This protein binds this small molecule.
Small molecule (SMILES): NC(=O)c1ncn([C@@H]2O[C@H](COP(=O)(O)O)[C@@H](O)[C@H]2O)c1N

Sequence of chain 1.A:
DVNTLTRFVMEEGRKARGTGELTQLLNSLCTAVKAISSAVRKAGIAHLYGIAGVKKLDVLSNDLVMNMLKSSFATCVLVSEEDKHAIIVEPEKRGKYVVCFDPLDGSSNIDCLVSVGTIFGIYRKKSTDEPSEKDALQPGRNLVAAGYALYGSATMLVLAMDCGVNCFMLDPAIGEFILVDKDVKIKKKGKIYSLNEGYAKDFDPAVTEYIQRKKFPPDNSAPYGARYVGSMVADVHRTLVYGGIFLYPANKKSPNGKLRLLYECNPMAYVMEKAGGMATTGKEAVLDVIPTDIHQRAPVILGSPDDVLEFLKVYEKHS

Binding-site contacts:
Ligand atom N contacts residue 94J1 of chain 1.E at 1.5 Å.
Ligand atom N2 contacts residue GLU21 of chain 1.A at 3.7 Å.
Ligand atom O contacts residue 94J1 of chain 1.E at 3.2 Å.
Ligand atom C3 contacts residue ARG141 of chain 1.A at 3.1 Å.
Ligand atom O3 contacts residue TYR114 of chain 1.A at 2.8 Å (h-bond).
Ligand atom C contacts residue ARG141 of chain 1.A at 3.8 Å.
Ligand atom P contacts residue 94J1 of chain 1.E at 2.9 Å.
Ligand atom C4 contacts residue ARG141 of chain 1.A at 3.5 Å.
Ligand atom N1 contacts residue 94J1 of chain 1.E at 0.8 Å.
Ligand atom O5 contacts residue 94J1 of chain 1.E at 1.5 Å.
Ligand atom OP1 contacts residue LYS113 of chain 1.A at 3.6 Å.
Ligand atom N3 contacts residue 94J1 of chain 1.E at 1.6 Å.
Ligand atom C4 contacts residue TYR114 of chain 1.A at 3.3 Å (hydrophobic).
Ligand atom C6 contacts residue 94J1 of chain 1.E at 0.7 Å.
Ligand atom C1 contacts residue 94J1 of chain 1.E at 2.7 Å.
Ligand atom O4 contacts residue TYR114 of chain 1.A at 3.5 Å (h-bond).
Ligand atom O5 contacts residue VAL18 of chain 1.A at 3.3 Å.
Ligand atom C2 contacts residue 94J1 of chain 1.E at 3.8 Å.
Ligand atom C3A contacts residue 94J1 of chain 1.E at 1.1 Å.
Ligand atom C6 contacts residue LEU31 of chain 1.A at 3.6 Å (hydrophobic).
Ligand atom OP2 contacts residue LYS113 of chain 1.A at 2.3 Å (salt-bridge).
Ligand atom P contacts residue TYR114 of chain 1.A at 3.1 Å.
Ligand atom O4 contacts residue GLU30 of chain 1.A at 3.2 Å (salt-bridge).
Ligand atom C7A contacts residue 94J1 of chain 1.E at 1.2 Å.
Ligand atom O4 contacts residue THR28 of chain 1.A at 3.8 Å.
Ligand atom P contacts residue LYS113 of chain 1.A at 3.3 Å.
Ligand atom N1 contacts residue LEU31 of chain 1.A at 3.3 Å.
Ligand atom C7A contacts residue LEU31 of chain 1.A at 3.6 Å (hydrophobic).
Ligand atom OP1 contacts residue 94J1 of chain 1.E at 3.1 Å (h-bond).
Ligand atom O2 contacts residue ARG141 of chain 1.A at 2.7 Å (salt-bridge).
Ligand atom N2 contacts residue 94J1 of chain 1.E at 0.8 Å.
Ligand atom P contacts residue THR28 of chain 1.A at 3.5 Å.
Ligand atom O3 contacts residue 94J1 of chain 1.E at 3.0 Å (h-bond).
Ligand atom O4 contacts residue 94J1 of chain 1.E at 2.1 Å (h-bond).
Ligand atom OP1 contacts residue THR28 of chain 1.A at 2.8 Å (h-bond).
Ligand atom O5 contacts residue THR32 of chain 1.A at 2.7 Å (h-bond).
Ligand atom C5 contacts residue 94J1 of chain 1.E at 1.6 Å.
Ligand atom C3A contacts residue LEU31 of chain 1.A at 3.4 Å (hydrophobic).
Ligand atom OP2 contacts residue TYR114 of chain 1.A at 2.5 Å (h-bond).
Ligand atom O4 contacts residue LEU31 of chain 1.A at 2.9 Å (h-bond).